A small-molecule ligand and the protein it binds are described below.
Small molecule (SMILES): N#CC[C@@H]([C@H]1CCN(c2cccc(Cl)c2C#N)C1)n1cc(-c2ncnc3[nH]ccc23)cn1

Binding-site contacts:
Ligand atom C8 contacts residue ASN155 of chain 1.B at 3.5 Å.
Ligand atom C18 contacts residue ALA53 of chain 1.B at 3.6 Å (hydrophobic).
Ligand atom C7 contacts residue ASP168 of chain 1.B at 3.6 Å.
Ligand atom C22 contacts residue LYS55 of chain 1.B at 3.2 Å.
Ligand atom CL contacts residue GLY31 of chain 1.B at 3.3 Å.
Ligand atom C2 contacts residue ASP150 of chain 1.B at 3.1 Å.
Ligand atom C11 contacts residue ASN155 of chain 1.B at 3.5 Å.
Ligand atom C20 contacts residue LEU157 of chain 1.B at 3.5 Å (hydrophobic).
Ligand atom C10 contacts residue ASN155 of chain 1.B at 3.4 Å.
Ligand atom C21 contacts residue GLY31 of chain 1.B at 3.2 Å.
Ligand atom C8 contacts residue ASP168 of chain 1.B at 3.5 Å.
Ligand atom N6 contacts residue GLU104 of chain 1.B at 3.0 Å (salt-bridge).
Ligand atom C6 contacts residue GLU30 of chain 1.B at 3.5 Å.
Ligand atom C contacts residue GLY31 of chain 1.B at 3.2 Å.
Ligand atom N3 contacts residue LEU28 of chain 1.B at 3.6 Å.
Ligand atom C22 contacts residue GLY31 of chain 1.B at 3.4 Å.
Ligand atom C17 contacts residue ALA53 of chain 1.B at 3.5 Å (hydrophobic).
Ligand atom N1 contacts residue GLY167 of chain 1.B at 3.4 Å.
Ligand atom C4 contacts residue ASP168 of chain 1.B at 3.3 Å.
Ligand atom C16 contacts residue LEU106 of chain 1.B at 3.3 Å (hydrophobic).
Ligand atom C1 contacts residue HIS32 of chain 1.B at 3.5 Å.
Ligand atom N7 contacts residue LYS35 of chain 1.B at 3.6 Å (salt-bridge).
Ligand atom N5 contacts residue LEU106 of chain 1.B at 3.0 Å (h-bond).
Ligand atom C17 contacts residue LEU157 of chain 1.B at 3.5 Å (hydrophobic).
Ligand atom C2 contacts residue HIS32 of chain 1.B at 3.7 Å.
Ligand atom C5 contacts residue ASP168 of chain 1.B at 3.4 Å.
Ligand atom C6 contacts residue GLY29 of chain 1.B at 3.6 Å.
Ligand atom CL contacts residue PHE33 of chain 1.B at 3.7 Å.
Ligand atom C6 contacts residue VAL36 of chain 1.B at 3.6 Å (hydrophobic).
Ligand atom C2 contacts residue ASP168 of chain 1.B at 3.6 Å.
Ligand atom C14 contacts residue LEU28 of chain 1.B at 3.6 Å (hydrophobic).
Ligand atom C10 contacts residue ARG154 of chain 1.B at 3.2 Å.
Ligand atom N contacts residue ASP168 of chain 1.B at 3.2 Å (salt-bridge).
Ligand atom C4 contacts residue GLY31 of chain 1.B at 3.5 Å.
Ligand atom C11 contacts residue ARG154 of chain 1.B at 3.4 Å.
Ligand atom C3 contacts residue ASP168 of chain 1.B at 3.3 Å.
Ligand atom N6 contacts residue ALA53 of chain 1.B at 3.2 Å.
Ligand atom N7 contacts residue GLY34 of chain 1.B at 3.2 Å.
Ligand atom C21 contacts residue ASP168 of chain 1.B at 3.5 Å.
Ligand atom N7 contacts residue LYS55 of chain 1.B at 3.2 Å.

Sequence of chain 1.B:
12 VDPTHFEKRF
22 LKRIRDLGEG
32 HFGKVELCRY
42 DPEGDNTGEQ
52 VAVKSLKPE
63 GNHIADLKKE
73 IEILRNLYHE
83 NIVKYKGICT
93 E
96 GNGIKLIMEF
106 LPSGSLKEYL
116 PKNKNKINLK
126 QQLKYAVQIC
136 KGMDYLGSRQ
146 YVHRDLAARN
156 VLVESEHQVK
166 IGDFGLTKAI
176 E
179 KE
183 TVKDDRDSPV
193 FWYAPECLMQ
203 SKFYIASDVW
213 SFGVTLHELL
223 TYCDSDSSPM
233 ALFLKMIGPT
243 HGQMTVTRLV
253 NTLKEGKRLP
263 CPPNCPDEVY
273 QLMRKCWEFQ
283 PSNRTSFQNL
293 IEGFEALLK